Binding-site contacts:
Ligand atom N2 contacts residue THR115 of chain 1.C at 3.5 Å.
Ligand atom C1 contacts residue ASN113 of chain 1.C at 1.4 Å.
Ligand atom O5 contacts residue ASN113 of chain 1.C at 2.5 Å (h-bond).
Ligand atom N2 contacts residue ASN113 of chain 1.C at 2.8 Å (h-bond).
Ligand atom C7 contacts residue ASN113 of chain 1.C at 3.6 Å.
Ligand atom O6 contacts residue ASN116 of chain 1.C at 4.2 Å.
Ligand atom C5 contacts residue ASN113 of chain 1.C at 3.7 Å.
Ligand atom N2 contacts residue ASN116 of chain 1.C at 4.4 Å.
Ligand atom C6 contacts residue VAL118 of chain 1.C at 4.2 Å (hydrophobic).
Ligand atom C7 contacts residue GLU145 of chain 1.C at 3.3 Å.
Ligand atom C4 contacts residue ASN116 of chain 1.C at 3.8 Å.
Ligand atom O4 contacts residue ASN116 of chain 1.C at 3.4 Å (h-bond).
Ligand atom C3 contacts residue THR115 of chain 1.C at 4.2 Å.
Ligand atom C5 contacts residue ASN116 of chain 1.C at 3.3 Å.
Ligand atom O7 contacts residue GLU145 of chain 1.C at 3.2 Å (salt-bridge).
Ligand atom C7 contacts residue THR115 of chain 1.C at 4.3 Å.
Ligand atom O7 contacts residue THR115 of chain 1.C at 4.3 Å.
Ligand atom C8 contacts residue GLU145 of chain 1.C at 3.1 Å.
Ligand atom O5 contacts residue ASN116 of chain 1.C at 3.7 Å.
Ligand atom C1 contacts residue THR115 of chain 1.C at 4.3 Å.
Ligand atom O5 contacts residue VAL118 of chain 1.C at 4.3 Å.
Ligand atom C1 contacts residue ASN116 of chain 1.C at 3.4 Å.
Ligand atom C2 contacts residue THR115 of chain 1.C at 4.2 Å.
Ligand atom C2 contacts residue ASN113 of chain 1.C at 2.4 Å.
Ligand atom N2 contacts residue GLU145 of chain 1.C at 4.3 Å.
Ligand atom C4 contacts residue ASN113 of chain 1.C at 4.2 Å.
Ligand atom C3 contacts residue ASN116 of chain 1.C at 3.6 Å.
Ligand atom O7 contacts residue ASN113 of chain 1.C at 4.1 Å.
Ligand atom C2 contacts residue ASN116 of chain 1.C at 4.0 Å.
Ligand atom C3 contacts residue ASN113 of chain 1.C at 3.7 Å.
Ligand atom C6 contacts residue ASN116 of chain 1.C at 4.2 Å.
Ligand atom C8 contacts residue ASN113 of chain 1.C at 4.2 Å.

The protein below binds the small molecule below.
Small molecule (SMILES): CC(=O)N[C@@H]1[C@@H](O)[C@H](O)[C@@H](CO)O[C@H]1O

Sequence of chain 1.C:
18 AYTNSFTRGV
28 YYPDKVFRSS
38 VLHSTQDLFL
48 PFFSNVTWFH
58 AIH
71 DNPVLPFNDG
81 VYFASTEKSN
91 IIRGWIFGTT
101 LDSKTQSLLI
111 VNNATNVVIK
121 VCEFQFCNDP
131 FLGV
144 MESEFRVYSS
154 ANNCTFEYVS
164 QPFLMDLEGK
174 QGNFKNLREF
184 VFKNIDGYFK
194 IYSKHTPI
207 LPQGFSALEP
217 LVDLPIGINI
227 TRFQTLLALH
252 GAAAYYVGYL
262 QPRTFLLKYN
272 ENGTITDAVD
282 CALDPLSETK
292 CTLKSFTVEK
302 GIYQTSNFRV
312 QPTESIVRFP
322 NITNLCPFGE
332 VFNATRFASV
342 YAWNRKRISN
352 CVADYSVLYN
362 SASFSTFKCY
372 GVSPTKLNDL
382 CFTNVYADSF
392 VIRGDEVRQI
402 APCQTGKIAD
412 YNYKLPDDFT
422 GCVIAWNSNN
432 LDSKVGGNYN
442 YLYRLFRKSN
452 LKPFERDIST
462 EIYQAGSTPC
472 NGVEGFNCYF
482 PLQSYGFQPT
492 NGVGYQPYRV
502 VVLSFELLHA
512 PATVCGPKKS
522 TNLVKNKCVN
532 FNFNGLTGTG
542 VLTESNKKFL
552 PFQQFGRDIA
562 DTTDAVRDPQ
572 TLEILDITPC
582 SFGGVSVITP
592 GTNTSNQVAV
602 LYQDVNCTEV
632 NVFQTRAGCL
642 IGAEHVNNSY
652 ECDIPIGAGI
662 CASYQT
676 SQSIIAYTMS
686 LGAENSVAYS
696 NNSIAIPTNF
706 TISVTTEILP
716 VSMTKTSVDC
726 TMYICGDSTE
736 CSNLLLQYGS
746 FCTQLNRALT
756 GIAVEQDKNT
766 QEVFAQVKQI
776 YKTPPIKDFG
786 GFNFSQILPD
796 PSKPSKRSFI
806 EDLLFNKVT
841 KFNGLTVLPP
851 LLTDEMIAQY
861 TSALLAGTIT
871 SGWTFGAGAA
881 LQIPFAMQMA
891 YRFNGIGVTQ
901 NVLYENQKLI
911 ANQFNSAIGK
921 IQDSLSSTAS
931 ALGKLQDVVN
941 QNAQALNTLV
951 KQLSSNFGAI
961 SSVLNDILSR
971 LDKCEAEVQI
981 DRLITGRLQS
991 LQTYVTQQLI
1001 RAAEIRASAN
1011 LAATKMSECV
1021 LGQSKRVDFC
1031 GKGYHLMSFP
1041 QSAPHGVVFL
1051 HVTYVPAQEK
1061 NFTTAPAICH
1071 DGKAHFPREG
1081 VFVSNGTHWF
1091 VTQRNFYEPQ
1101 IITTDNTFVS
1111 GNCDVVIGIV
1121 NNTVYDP